Sequence of chain 1.B:
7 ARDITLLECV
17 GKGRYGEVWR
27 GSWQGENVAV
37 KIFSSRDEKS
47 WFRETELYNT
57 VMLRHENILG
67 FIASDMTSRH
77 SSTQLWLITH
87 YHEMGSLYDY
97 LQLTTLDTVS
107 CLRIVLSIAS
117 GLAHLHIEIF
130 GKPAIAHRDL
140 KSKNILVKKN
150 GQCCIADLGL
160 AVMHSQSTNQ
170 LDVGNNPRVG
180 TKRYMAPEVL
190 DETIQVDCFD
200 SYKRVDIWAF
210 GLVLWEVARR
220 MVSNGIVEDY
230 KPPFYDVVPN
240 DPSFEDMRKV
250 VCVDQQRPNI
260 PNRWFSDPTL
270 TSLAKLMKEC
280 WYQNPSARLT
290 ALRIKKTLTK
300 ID

The small molecule below binds the protein below.
Small molecule (SMILES): COc1cc(-c2cncc(-c3ccc(C4CCN(C)CC4)cc3)c2C)cc(OC)c1OC

Binding-site contacts:
Ligand atom C11 contacts residue GLY91 of chain 1.B at 3.8 Å.
Ligand atom C12 contacts residue VAL16 of chain 1.B at 3.7 Å (hydrophobic).
Ligand atom C06 contacts residue LEU145 of chain 1.B at 3.8 Å (hydrophobic).
Ligand atom N08 contacts residue TYR87 of chain 1.B at 3.8 Å.
Ligand atom C12 contacts residue TYR87 of chain 1.B at 3.4 Å (hydrophobic).
Ligand atom O31 contacts residue LYS37 of chain 1.B at 3.6 Å.
Ligand atom C01 contacts residue THR85 of chain 1.B at 3.3 Å.
Ligand atom O28 contacts residue ALA155 of chain 1.B at 3.7 Å.
Ligand atom C01 contacts residue LEU83 of chain 1.B at 3.5 Å (hydrophobic).
Ligand atom C29 contacts residue ALA155 of chain 1.B at 3.9 Å (hydrophobic).
Ligand atom C07 contacts residue LEU145 of chain 1.B at 3.5 Å (hydrophobic).
Ligand atom C14 contacts residue GLY91 of chain 1.B at 3.8 Å.
Ligand atom C04 contacts residue THR85 of chain 1.B at 4.0 Å.
Ligand atom C13 contacts residue VAL16 of chain 1.B at 3.7 Å (hydrophobic).
Ligand atom C29 contacts residue ASN143 of chain 1.B at 3.4 Å.
Ligand atom C23 contacts residue GLY91 of chain 1.B at 3.5 Å.
Ligand atom C32 contacts residue ASP156 of chain 1.B at 3.7 Å.
Ligand atom C22 contacts residue GLY91 of chain 1.B at 3.5 Å.
Ligand atom C01 contacts residue LYS37 of chain 1.B at 3.6 Å.
Ligand atom N08 contacts residue HIS88 of chain 1.B at 3.1 Å (h-bond).
Ligand atom O02 contacts residue LYS37 of chain 1.B at 3.5 Å.
Ligand atom C16 contacts residue ASP95 of chain 1.B at 3.5 Å.
Ligand atom C32 contacts residue GLU50 of chain 1.B at 3.5 Å.
Ligand atom C12 contacts residue HIS88 of chain 1.B at 3.8 Å.
Ligand atom C22 contacts residue ASP95 of chain 1.B at 3.6 Å.
Ligand atom C24 contacts residue LEU145 of chain 1.B at 3.8 Å (hydrophobic).
Ligand atom C19 contacts residue ASP95 of chain 1.B at 3.8 Å.
Ligand atom C09 contacts residue HIS88 of chain 1.B at 3.2 Å.
Ligand atom C21 contacts residue VAL16 of chain 1.B at 3.5 Å (hydrophobic).
Ligand atom C04 contacts residue ALA35 of chain 1.B at 3.8 Å (hydrophobic).
Ligand atom C09 contacts residue TYR87 of chain 1.B at 3.9 Å (hydrophobic).
Ligand atom C32 contacts residue LEU83 of chain 1.B at 3.9 Å (hydrophobic).
Ligand atom C17 contacts residue ASP95 of chain 1.B at 3.9 Å.
Ligand atom C13 contacts residue TYR87 of chain 1.B at 3.7 Å (hydrophobic).
Ligand atom C10 contacts residue LEU145 of chain 1.B at 3.9 Å (hydrophobic).
Ligand atom C26 contacts residue LEU145 of chain 1.B at 4.0 Å (hydrophobic).
Ligand atom C29 contacts residue LYS142 of chain 1.B at 3.5 Å.
Ligand atom C04 contacts residue VAL24 of chain 1.B at 3.9 Å (hydrophobic).
Ligand atom C07 contacts residue ALA35 of chain 1.B at 3.8 Å (hydrophobic).
Ligand atom C01 contacts residue ALA35 of chain 1.B at 3.5 Å (hydrophobic).